Sequence of chain 1.B:
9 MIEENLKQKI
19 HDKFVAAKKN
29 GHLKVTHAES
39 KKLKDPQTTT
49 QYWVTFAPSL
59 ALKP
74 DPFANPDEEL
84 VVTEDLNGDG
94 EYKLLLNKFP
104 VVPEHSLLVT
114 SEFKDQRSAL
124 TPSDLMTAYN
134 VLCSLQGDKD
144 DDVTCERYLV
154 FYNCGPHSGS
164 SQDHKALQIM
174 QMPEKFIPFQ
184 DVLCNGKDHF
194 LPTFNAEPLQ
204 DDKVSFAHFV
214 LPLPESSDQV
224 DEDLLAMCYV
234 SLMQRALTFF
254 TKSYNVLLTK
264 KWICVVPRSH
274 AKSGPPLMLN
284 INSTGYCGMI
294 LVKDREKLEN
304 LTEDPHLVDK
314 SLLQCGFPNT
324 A

Binding-site contacts:
Ligand atom N1B contacts residue LYS101 of chain 1.B at 3.5 Å.
Ligand atom O1A contacts residue LYS61 of chain 1.B at 3.0 Å (salt-bridge).
Ligand atom C2E contacts residue ASN285 of chain 1.B at 3.6 Å.
Ligand atom N3B contacts residue LEU110 of chain 1.B at 3.5 Å.
Ligand atom O2B contacts residue GLY162 of chain 1.B at 3.4 Å (h-bond).
Ligand atom C8A contacts residue ASN285 of chain 1.B at 3.4 Å.
Ligand atom O5F contacts residue GLN171 of chain 1.B at 3.1 Å (h-bond).
Ligand atom N6A contacts residue MET292 of chain 1.B at 3.0 Å (h-bond).
Ligand atom O1G contacts residue ASN285 of chain 1.B at 3.5 Å (h-bond).
Ligand atom C2B contacts residue LEU99 of chain 1.B at 3.6 Å (hydrophobic).
Ligand atom N1A contacts residue MET292 of chain 1.B at 3.6 Å.
Ligand atom O4E contacts residue VAL104 of chain 1.B at 3.6 Å.
Ligand atom O2D contacts residue GLN165 of chain 1.B at 2.8 Å (h-bond).
Ligand atom O1G contacts residue GLN171 of chain 1.B at 2.9 Å (h-bond).
Ligand atom O2F contacts residue ASN100 of chain 1.B at 2.8 Å (h-bond).
Ligand atom O3F contacts residue GLN171 of chain 1.B at 2.9 Å (h-bond).
Ligand atom PB contacts residue SER164 of chain 1.B at 3.4 Å.
Ligand atom O2D contacts residue SER163 of chain 1.B at 3.1 Å (h-bond).
Ligand atom O1D contacts residue ASN156 of chain 1.B at 2.7 Å (h-bond).
Ligand atom C1F contacts residue ASN100 of chain 1.B at 3.6 Å.
Ligand atom O2E contacts residue ASN285 of chain 1.B at 3.4 Å (h-bond).
Ligand atom O2G contacts residue ASN156 of chain 1.B at 3.6 Å (h-bond).
Ligand atom N3B contacts residue LYS101 of chain 1.B at 3.6 Å.
Ligand atom N6A contacts residue THR287 of chain 1.B at 3.3 Å (h-bond).
Ligand atom C2B contacts residue LYS101 of chain 1.B at 3.4 Å.
Ligand atom O3F contacts residue ASN100 of chain 1.B at 3.0 Å (h-bond).
Ligand atom N7A contacts residue THR287 of chain 1.B at 3.1 Å (h-bond).
Ligand atom O2B contacts residue SER164 of chain 1.B at 2.2 Å (h-bond).
Ligand atom O1G contacts residue ASN156 of chain 1.B at 3.5 Å (h-bond).
Ligand atom PG contacts residue ASN285 of chain 1.B at 3.6 Å.
Ligand atom O2E contacts residue GLN171 of chain 1.B at 3.6 Å.
Ligand atom O2G contacts residue GLY162 of chain 1.B at 2.9 Å (h-bond).
Ligand atom C5A contacts residue THR287 of chain 1.B at 3.5 Å.
Ligand atom O2G contacts residue ASN285 of chain 1.B at 2.8 Å (h-bond).
Ligand atom N7B contacts residue PHE102 of chain 1.B at 3.6 Å.
Ligand atom O3E contacts residue ASN100 of chain 1.B at 2.9 Å (h-bond).
Ligand atom N6B contacts residue PRO75 of chain 1.B at 3.3 Å.
Ligand atom O2D contacts residue SER164 of chain 1.B at 2.7 Å (h-bond).
Ligand atom C5B contacts residue PHE102 of chain 1.B at 3.5 Å (hydrophobic).
Ligand atom O1D contacts residue GLN171 of chain 1.B at 3.3 Å (h-bond).

This small molecule binds to this protein.
Small molecule (SMILES): Nc1ncnc2c1ncn2[C@@H]1O[C@H](CO[P](=O)(O)O[P](=O)(O)O[P](=O)(O)O[P](=O)(O)OC[C@H]2O[C@@H](n3cnc4c(N)ncnc43)[C@H](O)[C@@H]2O)[C@@H](O)[C@H]1O